Binding-site contacts:
Ligand atom C5 contacts residue ASN72 of chain 1.A at 3.7 Å.
Ligand atom O7 contacts residue ASN72 of chain 1.A at 2.8 Å (h-bond).
Ligand atom O5 contacts residue THR74 of chain 1.A at 4.2 Å.
Ligand atom C6 contacts residue LYS8 of chain 1.A at 3.8 Å.
Ligand atom C1 contacts residue LYS8 of chain 1.A at 4.0 Å.
Ligand atom O5 contacts residue LYS8 of chain 1.A at 3.1 Å (salt-bridge).
Ligand atom C8 contacts residue ASN72 of chain 1.A at 4.4 Å.
Ligand atom O5 contacts residue ASN72 of chain 1.A at 2.4 Å (h-bond).
Ligand atom C3 contacts residue ASN72 of chain 1.A at 3.9 Å.
Ligand atom C1 contacts residue THR74 of chain 1.A at 3.8 Å.
Ligand atom C4 contacts residue ASN72 of chain 1.A at 4.3 Å.
Ligand atom C1 contacts residue ASN72 of chain 1.A at 1.5 Å.
Ligand atom C2 contacts residue ASN72 of chain 1.A at 2.5 Å.
Ligand atom N2 contacts residue ASN72 of chain 1.A at 3.0 Å (h-bond).
Ligand atom C5 contacts residue LYS8 of chain 1.A at 4.0 Å.
Ligand atom C5 contacts residue THR74 of chain 1.A at 4.4 Å.
Ligand atom C7 contacts residue ASN72 of chain 1.A at 3.1 Å.

Sequence of chain 1.A:
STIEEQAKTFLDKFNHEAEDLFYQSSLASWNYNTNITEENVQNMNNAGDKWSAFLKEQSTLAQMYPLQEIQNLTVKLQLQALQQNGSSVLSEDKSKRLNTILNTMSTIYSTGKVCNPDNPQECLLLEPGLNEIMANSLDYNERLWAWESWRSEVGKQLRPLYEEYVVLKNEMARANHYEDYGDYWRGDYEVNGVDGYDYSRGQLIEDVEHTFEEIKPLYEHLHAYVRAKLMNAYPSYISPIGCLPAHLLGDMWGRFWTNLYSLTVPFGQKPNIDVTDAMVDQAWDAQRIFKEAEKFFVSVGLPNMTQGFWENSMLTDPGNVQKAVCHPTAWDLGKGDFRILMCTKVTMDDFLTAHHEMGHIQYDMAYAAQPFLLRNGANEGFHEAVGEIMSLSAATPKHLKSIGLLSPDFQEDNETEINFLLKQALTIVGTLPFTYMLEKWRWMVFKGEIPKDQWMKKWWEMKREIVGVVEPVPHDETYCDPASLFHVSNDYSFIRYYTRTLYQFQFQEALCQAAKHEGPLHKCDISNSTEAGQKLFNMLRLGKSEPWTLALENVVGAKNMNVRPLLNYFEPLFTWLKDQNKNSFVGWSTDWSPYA

This small molecule binds to this protein.
Small molecule (SMILES): CC(=O)N[C@H]1[C@H](O[C@H]2[C@H](O)[C@@H](NC(C)=O)CO[C@@H]2CO)O[C@H](CO)[C@@H](O)[C@@H]1O